A protein and the small-molecule ligand that binds it are described below.
Small molecule (SMILES): CC(=O)N[C@@H]1[C@@H](O)[C@H](O)[C@@H](CO)O[C@H]1O

Binding-site contacts:
Ligand atom O5 contacts residue ASN343 of chain 3.A at 2.4 Å (h-bond).
Ligand atom C6 contacts residue ILE400 of chain 3.A at 4.3 Å (hydrophobic).
Ligand atom C1 contacts residue ILE400 of chain 3.A at 3.7 Å (hydrophobic).
Ligand atom C3 contacts residue ASN343 of chain 3.A at 3.6 Å.
Ligand atom C5 contacts residue ASN343 of chain 3.A at 3.6 Å.
Ligand atom C5 contacts residue ILE400 of chain 3.A at 3.7 Å (hydrophobic).
Ligand atom C2 contacts residue ASN343 of chain 3.A at 2.4 Å.
Ligand atom C1 contacts residue ASN343 of chain 3.A at 1.4 Å.
Ligand atom C8 contacts residue LYS339 of chain 3.A at 3.7 Å.
Ligand atom C3 contacts residue ILE400 of chain 3.A at 4.4 Å (hydrophobic).
Ligand atom C8 contacts residue ASN343 of chain 3.A at 4.1 Å.
Ligand atom C4 contacts residue ASN343 of chain 3.A at 4.1 Å.
Ligand atom O7 contacts residue ASN343 of chain 3.A at 3.5 Å (h-bond).
Ligand atom N2 contacts residue ASN343 of chain 3.A at 2.8 Å (h-bond).
Ligand atom C7 contacts residue ASN343 of chain 3.A at 3.2 Å.
Ligand atom O5 contacts residue ILE400 of chain 3.A at 3.5 Å.

Sequence of chain 3.A:
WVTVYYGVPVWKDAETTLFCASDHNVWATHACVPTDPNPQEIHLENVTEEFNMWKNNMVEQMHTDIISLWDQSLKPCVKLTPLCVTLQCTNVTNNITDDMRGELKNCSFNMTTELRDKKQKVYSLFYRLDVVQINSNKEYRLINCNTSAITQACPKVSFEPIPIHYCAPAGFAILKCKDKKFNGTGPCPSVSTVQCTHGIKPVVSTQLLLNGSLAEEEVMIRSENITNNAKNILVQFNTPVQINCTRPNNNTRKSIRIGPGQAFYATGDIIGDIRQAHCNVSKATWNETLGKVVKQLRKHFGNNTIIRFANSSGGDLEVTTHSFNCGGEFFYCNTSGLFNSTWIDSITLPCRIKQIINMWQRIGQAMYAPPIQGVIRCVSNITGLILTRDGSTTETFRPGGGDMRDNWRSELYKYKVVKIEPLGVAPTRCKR